Sequence of chain 1.L:
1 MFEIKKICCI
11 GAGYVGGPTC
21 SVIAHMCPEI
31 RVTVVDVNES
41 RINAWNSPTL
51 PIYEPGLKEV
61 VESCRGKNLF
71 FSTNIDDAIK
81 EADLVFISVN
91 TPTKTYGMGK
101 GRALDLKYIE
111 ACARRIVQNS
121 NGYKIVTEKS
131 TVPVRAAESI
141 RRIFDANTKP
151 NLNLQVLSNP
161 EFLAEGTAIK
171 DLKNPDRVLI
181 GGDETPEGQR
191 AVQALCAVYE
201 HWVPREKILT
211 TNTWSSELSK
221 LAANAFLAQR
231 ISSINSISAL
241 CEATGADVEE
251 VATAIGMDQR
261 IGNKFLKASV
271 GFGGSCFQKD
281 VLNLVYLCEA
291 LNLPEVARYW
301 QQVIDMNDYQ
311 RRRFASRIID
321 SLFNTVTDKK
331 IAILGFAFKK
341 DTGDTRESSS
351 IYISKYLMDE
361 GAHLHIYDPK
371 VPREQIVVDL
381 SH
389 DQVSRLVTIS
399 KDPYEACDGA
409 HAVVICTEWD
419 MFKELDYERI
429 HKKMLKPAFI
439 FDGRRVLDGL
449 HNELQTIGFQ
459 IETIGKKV

This small molecule binds to this protein.
Small molecule (SMILES): O=c1ccn([C@@H]2O[C@H](CO[P](=O)(O)O[P](=O)(O)O[C@H]3O[C@H](CO)[C@@H](O)[C@H](O)[C@H]3O)[C@@H](O)[C@H]2O)c(=O)[nH]1

Binding-site contacts:
Ligand atom O3C contacts residue PHE338 of chain 1.L at 2.6 Å (h-bond).
Ligand atom C5' contacts residue LEU163 of chain 1.L at 3.4 Å (hydrophobic).
Ligand atom O2C contacts residue ARG442 of chain 1.L at 2.9 Å (salt-bridge).
Ligand atom O4C contacts residue ILE231 of chain 1.L at 3.4 Å.
Ligand atom O4' contacts residue LYS220 of chain 1.L at 3.1 Å (salt-bridge).
Ligand atom C4' contacts residue LEU163 of chain 1.L at 3.3 Å (hydrophobic).
Ligand atom C6' contacts residue NAD1 of chain 1.GB at 3.4 Å.
Ligand atom O6' contacts residue CYS276 of chain 1.L at 3.2 Å.
Ligand atom O3' contacts residue ARG260 of chain 1.K at 2.8 Å (salt-bridge).
Ligand atom O4' contacts residue PHE162 of chain 1.L at 3.0 Å.
Ligand atom O6' contacts residue ASN224 of chain 1.L at 2.6 Å (h-bond).
Ligand atom N1 contacts residue ILE231 of chain 1.L at 3.4 Å.
Ligand atom C4 contacts residue LYS267 of chain 1.L at 3.6 Å.
Ligand atom C6' contacts residue CYS276 of chain 1.L at 3.5 Å (hydrophobic).
Ligand atom C3' contacts residue LEU163 of chain 1.L at 3.4 Å (hydrophobic).
Ligand atom O2A contacts residue PHE265 of chain 1.L at 3.2 Å.
Ligand atom C5C contacts residue PHE277 of chain 1.L at 3.6 Å (hydrophobic).
Ligand atom O2 contacts residue ARG442 of chain 1.L at 3.5 Å (salt-bridge).
Ligand atom O4' contacts residue LEU163 of chain 1.L at 2.7 Å (h-bond).
Ligand atom O2B contacts residue LYS339 of chain 1.L at 3.5 Å (salt-bridge).
Ligand atom C3' contacts residue PHE162 of chain 1.L at 3.5 Å (hydrophobic).
Ligand atom C3C contacts residue PHE338 of chain 1.L at 3.4 Å (hydrophobic).
Ligand atom N3 contacts residue LYS267 of chain 1.L at 2.8 Å (salt-bridge).
Ligand atom C5 contacts residue PHE265 of chain 1.L at 3.6 Å (hydrophobic).
Ligand atom O2B contacts residue GLU165 of chain 1.L at 2.8 Å (salt-bridge).
Ligand atom O4C contacts residue PHE272 of chain 1.L at 3.5 Å.
Ligand atom O4 contacts residue LEU266 of chain 1.L at 3.4 Å (h-bond).
Ligand atom O4 contacts residue PHE265 of chain 1.L at 3.3 Å.
Ligand atom O2C contacts residue PHE338 of chain 1.L at 3.4 Å (h-bond).
Ligand atom C6 contacts residue ILE231 of chain 1.L at 3.4 Å (hydrophobic).
Ligand atom O6' contacts residue LYS220 of chain 1.L at 2.9 Å (salt-bridge).
Ligand atom O1A contacts residue LYS339 of chain 1.L at 2.9 Å (salt-bridge).
Ligand atom O2 contacts residue SER269 of chain 1.L at 2.8 Å (h-bond).
Ligand atom O3' contacts residue PHE162 of chain 1.L at 2.9 Å (h-bond).
Ligand atom O3A contacts residue LYS339 of chain 1.L at 3.5 Å (salt-bridge).
Ligand atom O3C contacts residue GLY273 of chain 1.L at 2.8 Å (h-bond).
Ligand atom O4 contacts residue LYS267 of chain 1.L at 3.0 Å (salt-bridge).
Ligand atom C4' contacts residue ASN224 of chain 1.L at 3.6 Å.
Ligand atom O2' contacts residue ARG260 of chain 1.K at 2.6 Å (salt-bridge).
Ligand atom O3B contacts residue ALA164 of chain 1.L at 3.5 Å.

Sequence of chain 1.K:
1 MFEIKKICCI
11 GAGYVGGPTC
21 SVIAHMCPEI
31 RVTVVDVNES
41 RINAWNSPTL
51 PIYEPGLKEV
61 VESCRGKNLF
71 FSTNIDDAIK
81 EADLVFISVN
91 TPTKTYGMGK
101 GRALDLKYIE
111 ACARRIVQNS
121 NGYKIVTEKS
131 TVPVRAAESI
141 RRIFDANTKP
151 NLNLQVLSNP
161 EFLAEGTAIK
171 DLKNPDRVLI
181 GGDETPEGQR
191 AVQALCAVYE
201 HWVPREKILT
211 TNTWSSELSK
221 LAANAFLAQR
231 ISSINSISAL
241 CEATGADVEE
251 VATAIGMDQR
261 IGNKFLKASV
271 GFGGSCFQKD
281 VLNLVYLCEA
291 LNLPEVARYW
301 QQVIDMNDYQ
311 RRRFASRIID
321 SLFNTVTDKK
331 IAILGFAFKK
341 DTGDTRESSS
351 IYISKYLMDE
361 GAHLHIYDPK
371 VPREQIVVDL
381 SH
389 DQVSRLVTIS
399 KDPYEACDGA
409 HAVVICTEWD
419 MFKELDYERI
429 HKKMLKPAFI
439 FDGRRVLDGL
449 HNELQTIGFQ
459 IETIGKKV